Binding-site contacts:
Ligand atom C2 contacts residue GLU313 of chain 1.D at 3.9 Å.
Ligand atom C12 contacts residue GLY289 of chain 1.D at 3.9 Å.
Ligand atom O2 contacts residue GLU313 of chain 1.D at 3.7 Å.
Ligand atom C9 contacts residue PRO51 of chain 1.B at 3.8 Å (hydrophobic).
Ligand atom O contacts residue ALA150 of chain 1.D at 4.0 Å.
Ligand atom O2 contacts residue IMP1 of chain 1.BA at 2.7 Å.
Ligand atom C18 contacts residue IMP1 of chain 1.BA at 3.5 Å.
Ligand atom C4 contacts residue ALA150 of chain 1.D at 3.9 Å (hydrophobic).
Ligand atom C2 contacts residue GLY289 of chain 1.D at 3.7 Å.
Ligand atom N3 contacts residue LEU50 of chain 1.B at 3.9 Å.
Ligand atom N4 contacts residue GLU313 of chain 1.D at 3.7 Å.
Ligand atom C14 contacts residue GLY289 of chain 1.D at 3.8 Å.
Ligand atom C15 contacts residue GLY289 of chain 1.D at 3.8 Å.
Ligand atom C2 contacts residue MET294 of chain 1.D at 3.7 Å (hydrophobic).
Ligand atom N4 contacts residue THR207 of chain 1.D at 3.8 Å.
Ligand atom C4 contacts residue GLU313 of chain 1.D at 3.4 Å.
Ligand atom C9 contacts residue ALA338 of chain 1.B at 3.5 Å (hydrophobic).
Ligand atom N2 contacts residue ALA150 of chain 1.D at 3.6 Å.
Ligand atom N4 contacts residue IMP1 of chain 1.BA at 3.3 Å.
Ligand atom CL1 contacts residue GLY341 of chain 1.B at 3.3 Å.
Ligand atom N4 contacts residue ALA150 of chain 1.D at 3.9 Å.
Ligand atom N1 contacts residue GLU313 of chain 1.D at 3.2 Å (salt-bridge).
Ligand atom C14 contacts residue MET288 of chain 1.D at 3.5 Å (hydrophobic).
Ligand atom C10 contacts residue GLU313 of chain 1.D at 3.4 Å.
Ligand atom N2 contacts residue GLU313 of chain 1.D at 2.6 Å (salt-bridge).
Ligand atom C5 contacts residue GLU313 of chain 1.D at 3.5 Å.
Ligand atom O1 contacts residue HIS151 of chain 1.D at 3.7 Å.
Ligand atom C6 contacts residue ALA150 of chain 1.D at 3.5 Å (hydrophobic).
Ligand atom C5 contacts residue ALA150 of chain 1.D at 3.5 Å (hydrophobic).
Ligand atom O2 contacts residue TYR342 of chain 1.B at 3.8 Å.
Ligand atom C13 contacts residue GLY289 of chain 1.D at 3.8 Å.
Ligand atom C2 contacts residue VAL311 of chain 1.D at 3.8 Å (hydrophobic).
Ligand atom C10 contacts residue TYR342 of chain 1.B at 3.5 Å (hydrophobic).
Ligand atom CL1 contacts residue TYR342 of chain 1.B at 4.0 Å.
Ligand atom C8 contacts residue PRO51 of chain 1.B at 3.7 Å (hydrophobic).
Ligand atom CL1 contacts residue HIS151 of chain 1.D at 3.8 Å.
Ligand atom O2 contacts residue THR207 of chain 1.D at 2.9 Å (h-bond).
Ligand atom C9 contacts residue TYR342 of chain 1.B at 3.7 Å (hydrophobic).
Ligand atom C10 contacts residue ALA338 of chain 1.B at 3.8 Å (hydrophobic).
Ligand atom C19 contacts residue IMP1 of chain 1.BA at 3.4 Å.

Sequence of chain 1.B:
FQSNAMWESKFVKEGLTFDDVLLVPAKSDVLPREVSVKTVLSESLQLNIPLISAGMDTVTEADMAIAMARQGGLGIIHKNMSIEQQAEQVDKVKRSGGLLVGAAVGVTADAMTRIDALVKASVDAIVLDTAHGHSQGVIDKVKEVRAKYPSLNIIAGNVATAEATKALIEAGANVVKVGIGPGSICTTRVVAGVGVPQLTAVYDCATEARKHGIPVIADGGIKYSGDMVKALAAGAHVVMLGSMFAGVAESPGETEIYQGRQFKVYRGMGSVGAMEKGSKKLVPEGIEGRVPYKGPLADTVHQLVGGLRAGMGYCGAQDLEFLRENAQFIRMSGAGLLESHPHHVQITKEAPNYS

This protein binds this small molecule.
Small molecule (SMILES): C/C(=N\O)c1cccc(C(C)(C)NC(=O)Nc2ccc(Cl)c(C(N)=O)c2)c1

Sequence of chain 1.D:
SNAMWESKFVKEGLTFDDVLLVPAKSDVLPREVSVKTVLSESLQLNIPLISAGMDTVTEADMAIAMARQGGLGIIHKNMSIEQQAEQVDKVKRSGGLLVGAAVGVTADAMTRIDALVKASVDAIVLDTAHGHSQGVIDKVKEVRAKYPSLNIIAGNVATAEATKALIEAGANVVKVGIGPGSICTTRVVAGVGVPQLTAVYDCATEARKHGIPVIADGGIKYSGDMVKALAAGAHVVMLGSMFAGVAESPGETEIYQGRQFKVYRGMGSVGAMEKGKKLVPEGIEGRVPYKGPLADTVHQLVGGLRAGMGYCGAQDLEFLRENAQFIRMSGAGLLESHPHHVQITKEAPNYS